Binding-site contacts:
Ligand atom CB contacts residue GLU230 of chain 1.B at 4.1 Å.
Ligand atom N contacts residue GLU230 of chain 1.B at 3.9 Å.
Ligand atom OE2 contacts residue ARG235 of chain 1.B at 3.1 Å (salt-bridge).
Ligand atom SD contacts residue LYS159 of chain 1.B at 4.0 Å.
Ligand atom CG contacts residue LYS159 of chain 1.B at 3.6 Å.
Ligand atom OD1 contacts residue GLU230 of chain 1.B at 4.2 Å.
Ligand atom CA contacts residue GLU230 of chain 1.B at 3.2 Å.
Ligand atom CD contacts residue ARG235 of chain 1.B at 4.2 Å.
Ligand atom OD2 contacts residue GLU230 of chain 1.B at 4.3 Å.
Ligand atom OE1 contacts residue LYS231 of chain 1.B at 3.6 Å.
Ligand atom CG contacts residue LYS231 of chain 1.B at 4.0 Å.
Ligand atom OE2 contacts residue MET204 of chain 1.B at 4.4 Å.
Ligand atom OE2 contacts residue LYS231 of chain 1.B at 2.5 Å (salt-bridge).
Ligand atom C contacts residue GLU230 of chain 1.B at 3.9 Å.
Ligand atom O contacts residue GLU230 of chain 1.B at 3.6 Å.
Ligand atom CG contacts residue GLU230 of chain 1.B at 4.0 Å.
Ligand atom CD contacts residue LYS231 of chain 1.B at 3.1 Å.
Ligand atom CB contacts residue LYS231 of chain 1.B at 4.1 Å.
Ligand atom N contacts residue LYS159 of chain 1.B at 3.7 Å.

Sequence of chain 1.B:
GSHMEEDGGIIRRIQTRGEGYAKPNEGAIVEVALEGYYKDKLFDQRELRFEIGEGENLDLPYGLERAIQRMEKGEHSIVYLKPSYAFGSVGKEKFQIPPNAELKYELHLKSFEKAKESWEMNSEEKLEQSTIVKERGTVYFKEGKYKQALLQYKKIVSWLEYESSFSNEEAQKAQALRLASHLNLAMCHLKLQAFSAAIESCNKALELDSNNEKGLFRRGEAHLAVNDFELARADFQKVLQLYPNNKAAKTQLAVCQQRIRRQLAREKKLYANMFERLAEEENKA

The small molecule below binds the protein below.
Small molecule (SMILES): CSCC[C@H](N)C(=O)N[C@@H](CCC(=O)O)C(=O)N[C@@H](CCC(=O)O)C(=O)N[C@H](C(=O)N[C@@H](CC(=O)O)C(=O)O)C(C)C